Binding-site contacts:
Ligand atom C contacts residue LYS65 of chain 1.B at 3.5 Å.
Ligand atom CA contacts residue GLU245 of chain 1.B at 3.6 Å.
Ligand atom NE2 contacts residue VAL79 of chain 1.B at 3.6 Å.
Ligand atom CD2 contacts residue LEU242 of chain 1.B at 4.0 Å (hydrophobic).
Ligand atom CD1 contacts residue VAL79 of chain 1.B at 3.6 Å (hydrophobic).
Ligand atom CA contacts residue GLU245 of chain 1.B at 3.5 Å.
Ligand atom C contacts residue ILE61 of chain 1.B at 4.0 Å (hydrophobic).
Ligand atom CD2 contacts residue LYS65 of chain 1.B at 4.0 Å.
Ligand atom CD2 contacts residue GLU83 of chain 1.B at 3.7 Å.
Ligand atom NE2 contacts residue LEU75 of chain 1.B at 3.3 Å.
Ligand atom CA contacts residue LYS65 of chain 1.B at 3.6 Å.
Ligand atom CB contacts residue LEU242 of chain 1.B at 4.0 Å (hydrophobic).
Ligand atom CD2 contacts residue VAL79 of chain 1.B at 3.4 Å (hydrophobic).
Ligand atom CB contacts residue GLU245 of chain 1.B at 3.5 Å.
Ligand atom O contacts residue LYS65 of chain 1.B at 2.8 Å (salt-bridge).
Ligand atom CD2 contacts residue LEU75 of chain 1.B at 3.8 Å (hydrophobic).
Ligand atom CD1 contacts residue ILE61 of chain 1.B at 3.6 Å (hydrophobic).
Ligand atom CD1 contacts residue LEU242 of chain 1.B at 3.7 Å (hydrophobic).
Ligand atom CD2 contacts residue ILE61 of chain 1.B at 3.6 Å (hydrophobic).
Ligand atom N contacts residue LEU242 of chain 1.B at 4.0 Å.
Ligand atom CB contacts residue GLU245 of chain 1.B at 4.0 Å.
Ligand atom N contacts residue GLU245 of chain 1.B at 4.1 Å.
Ligand atom O contacts residue ILE61 of chain 1.B at 3.8 Å.
Ligand atom N contacts residue LYS65 of chain 1.B at 3.7 Å.
Ligand atom CG1 contacts residue GLU245 of chain 1.B at 3.6 Å.
Ligand atom CD2 contacts residue VAL79 of chain 1.B at 3.7 Å (hydrophobic).
Ligand atom C contacts residue LYS65 of chain 1.B at 3.5 Å.
Ligand atom CD2 contacts residue MET246 of chain 1.B at 3.9 Å (hydrophobic).
Ligand atom N contacts residue GLU245 of chain 1.B at 2.7 Å (salt-bridge).
Ligand atom C contacts residue GLU245 of chain 1.B at 3.5 Å.
Ligand atom CD1 contacts residue GLN78 of chain 1.B at 3.7 Å.
Ligand atom CD2 contacts residue GLN78 of chain 1.B at 3.9 Å.
Ligand atom CD2 contacts residue LEU82 of chain 1.B at 3.9 Å (hydrophobic).
Ligand atom CD1 contacts residue ASP241 of chain 1.B at 3.5 Å.
Ligand atom CD1 contacts residue MET246 of chain 1.B at 3.7 Å (hydrophobic).
Ligand atom N contacts residue LYS65 of chain 1.B at 4.0 Å.
Ligand atom CG2 contacts residue LEU242 of chain 1.B at 4.0 Å (hydrophobic).
Ligand atom CB contacts residue LEU75 of chain 1.B at 3.7 Å (hydrophobic).
Ligand atom CG contacts residue VAL79 of chain 1.B at 4.0 Å (hydrophobic).
Ligand atom CD1 contacts residue LEU75 of chain 1.B at 4.1 Å (hydrophobic).

Sequence of chain 1.B:
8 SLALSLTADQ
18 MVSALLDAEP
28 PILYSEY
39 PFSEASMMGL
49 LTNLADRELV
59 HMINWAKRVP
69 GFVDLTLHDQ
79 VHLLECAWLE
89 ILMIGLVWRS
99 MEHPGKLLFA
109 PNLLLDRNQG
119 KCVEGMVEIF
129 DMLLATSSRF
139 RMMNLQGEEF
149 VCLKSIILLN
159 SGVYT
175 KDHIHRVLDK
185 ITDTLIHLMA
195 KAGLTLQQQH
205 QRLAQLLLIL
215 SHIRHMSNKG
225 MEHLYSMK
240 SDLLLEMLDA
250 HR

A protein and the small-molecule ligand that binds it are described below.
Small molecule (SMILES): CC[C@H](C)[C@H](NC(=O)[C@H](C)N)C(=O)N[C@@H](CC(C)C)C(=O)N[C@@H](CC1=NC=NC1)C(=O)N[C@@H](CCCN=C(N)N)C(=O)N[C@@H](CC(C)C)C(=O)N[C@@H](CC(C)C)C(=O)N[C@@H](CCC(N)=O)C(=O)N[C@@H](C)C=O